Sequence of chain 1.D:
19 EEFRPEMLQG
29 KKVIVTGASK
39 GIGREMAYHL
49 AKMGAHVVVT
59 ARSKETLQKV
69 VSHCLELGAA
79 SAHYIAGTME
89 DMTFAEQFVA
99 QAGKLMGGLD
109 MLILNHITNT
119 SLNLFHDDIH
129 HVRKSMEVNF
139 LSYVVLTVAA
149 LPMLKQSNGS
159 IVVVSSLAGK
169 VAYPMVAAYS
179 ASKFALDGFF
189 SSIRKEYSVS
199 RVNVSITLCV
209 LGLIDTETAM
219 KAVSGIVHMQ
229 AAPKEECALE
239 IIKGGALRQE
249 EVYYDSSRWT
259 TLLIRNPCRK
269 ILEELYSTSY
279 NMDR

Binding-site contacts:
Ligand atom C14 contacts residue VAL221 of chain 1.C at 3.9 Å (hydrophobic).
Ligand atom C24 contacts residue ALA166 of chain 1.C at 4.1 Å (hydrophobic).
Ligand atom C6 contacts residue ALA220 of chain 1.C at 3.9 Å (hydrophobic).
Ligand atom C13 contacts residue VAL221 of chain 1.C at 3.8 Å (hydrophobic).
Ligand atom C8 contacts residue THR118 of chain 1.C at 3.6 Å.
Ligand atom O25 contacts residue LEU165 of chain 1.C at 3.7 Å.
Ligand atom C7 contacts residue NAP1 of chain 1.I at 4.0 Å.
Ligand atom O20 contacts residue SER164 of chain 1.C at 2.7 Å (h-bond).
Ligand atom C10 contacts residue ILE115 of chain 1.C at 3.9 Å (hydrophobic).
Ligand atom C16 contacts residue TYR278 of chain 1.D at 4.0 Å (hydrophobic).
Ligand atom C23 contacts residue TYR171 of chain 1.C at 3.8 Å (hydrophobic).
Ligand atom O20 contacts residue NAP1 of chain 1.I at 3.2 Å.
Ligand atom O25 contacts residue TYR171 of chain 1.C at 3.2 Å (h-bond).
Ligand atom C3 contacts residue TYR177 of chain 1.C at 3.6 Å (hydrophobic).
Ligand atom C16 contacts residue VAL174 of chain 1.C at 3.9 Å (hydrophobic).
Ligand atom C22 contacts residue LEU211 of chain 1.C at 3.7 Å (hydrophobic).
Ligand atom N19 contacts residue NAP1 of chain 1.I at 3.8 Å.
Ligand atom O21 contacts residue THR118 of chain 1.C at 3.2 Å (h-bond).
Ligand atom C9 contacts residue ILE115 of chain 1.C at 3.9 Å (hydrophobic).
Ligand atom C18 contacts residue SER164 of chain 1.C at 3.5 Å.
Ligand atom C7 contacts residue ALA217 of chain 1.C at 3.7 Å (hydrophobic).
Ligand atom C18 contacts residue TYR177 of chain 1.C at 3.8 Å (hydrophobic).
Ligand atom C24 contacts residue LEU209 of chain 1.C at 4.0 Å (hydrophobic).
Ligand atom C12 contacts residue NAP1 of chain 1.I at 3.3 Å.
Ligand atom C24 contacts residue SER164 of chain 1.C at 3.2 Å.
Ligand atom N19 contacts residue SER164 of chain 1.C at 3.7 Å.
Ligand atom C5 contacts residue THR118 of chain 1.C at 3.8 Å.
Ligand atom C10 contacts residue TYR177 of chain 1.C at 3.3 Å (hydrophobic).
Ligand atom C14 contacts residue LEU120 of chain 1.C at 4.0 Å (hydrophobic).
Ligand atom O25 contacts residue GLY210 of chain 1.C at 3.5 Å.
Ligand atom C22 contacts residue GLY210 of chain 1.C at 4.0 Å.
Ligand atom C4 contacts residue THR118 of chain 1.C at 4.1 Å.
Ligand atom C4 contacts residue VAL174 of chain 1.C at 4.0 Å (hydrophobic).
Ligand atom O21 contacts residue ALA220 of chain 1.C at 4.1 Å.
Ligand atom C17 contacts residue VAL174 of chain 1.C at 3.8 Å (hydrophobic).
Ligand atom C15 contacts residue TYR278 of chain 1.D at 3.6 Å (hydrophobic).
Ligand atom O21 contacts residue THR216 of chain 1.C at 3.7 Å.
Ligand atom O25 contacts residue LEU211 of chain 1.C at 3.5 Å (h-bond).
Ligand atom O20 contacts residue TYR177 of chain 1.C at 2.8 Å (h-bond).
Ligand atom C18 contacts residue NAP1 of chain 1.I at 3.3 Å.

A protein and the small-molecule ligand that binds it are described below.
Small molecule (SMILES): O=C(CC1(c2ccccc2)C2CC3CC1CC(C2)C3O)N1CC(O)C1

Sequence of chain 1.C:
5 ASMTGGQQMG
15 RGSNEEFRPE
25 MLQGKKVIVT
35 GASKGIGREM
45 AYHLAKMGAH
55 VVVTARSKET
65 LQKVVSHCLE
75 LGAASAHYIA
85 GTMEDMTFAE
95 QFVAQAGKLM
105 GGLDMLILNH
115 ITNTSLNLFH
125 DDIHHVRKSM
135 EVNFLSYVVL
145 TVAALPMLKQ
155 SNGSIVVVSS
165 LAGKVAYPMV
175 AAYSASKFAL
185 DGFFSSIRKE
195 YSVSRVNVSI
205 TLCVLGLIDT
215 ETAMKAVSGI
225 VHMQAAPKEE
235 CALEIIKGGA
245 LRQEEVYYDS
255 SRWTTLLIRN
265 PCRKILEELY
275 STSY